A protein and the small-molecule ligand that binds it are described below.
Small molecule (SMILES): CC(=O)N[C@@H]1[C@@H](O)[C@H](O)[C@@H](CO)O[C@H]1O

Sequence of chain 1.D:
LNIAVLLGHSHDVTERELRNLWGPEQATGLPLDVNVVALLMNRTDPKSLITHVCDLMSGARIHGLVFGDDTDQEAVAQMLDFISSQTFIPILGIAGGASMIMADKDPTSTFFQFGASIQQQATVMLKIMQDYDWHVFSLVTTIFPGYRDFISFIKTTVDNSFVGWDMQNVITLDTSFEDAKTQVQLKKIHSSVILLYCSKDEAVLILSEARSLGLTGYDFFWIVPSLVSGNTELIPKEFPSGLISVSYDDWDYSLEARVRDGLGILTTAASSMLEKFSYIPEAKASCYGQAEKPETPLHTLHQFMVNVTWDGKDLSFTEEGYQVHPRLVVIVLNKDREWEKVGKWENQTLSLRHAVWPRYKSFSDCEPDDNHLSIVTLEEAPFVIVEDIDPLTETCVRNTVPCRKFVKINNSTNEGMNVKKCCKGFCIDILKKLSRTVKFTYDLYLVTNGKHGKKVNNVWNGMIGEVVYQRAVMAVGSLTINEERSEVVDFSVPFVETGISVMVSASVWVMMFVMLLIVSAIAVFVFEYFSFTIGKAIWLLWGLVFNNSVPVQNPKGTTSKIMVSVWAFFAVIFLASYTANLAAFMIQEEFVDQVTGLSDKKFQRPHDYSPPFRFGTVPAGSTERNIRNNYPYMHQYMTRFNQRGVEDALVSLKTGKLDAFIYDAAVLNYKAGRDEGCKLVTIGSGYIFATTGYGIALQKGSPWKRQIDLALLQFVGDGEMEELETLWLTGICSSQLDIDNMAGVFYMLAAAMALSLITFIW

Binding-site contacts:
Ligand atom C5 contacts residue ASN340 of chain 1.D at 3.6 Å.
Ligand atom C7 contacts residue ASN340 of chain 1.D at 4.0 Å.
Ligand atom C8 contacts residue ASN340 of chain 1.D at 4.5 Å.
Ligand atom C2 contacts residue ASN340 of chain 1.D at 2.7 Å.
Ligand atom C1 contacts residue ASN340 of chain 1.D at 1.5 Å.
Ligand atom C4 contacts residue ASN340 of chain 1.D at 4.3 Å.
Ligand atom O7 contacts residue ASN340 of chain 1.D at 4.2 Å.
Ligand atom C3 contacts residue ASN340 of chain 1.D at 3.9 Å.
Ligand atom O5 contacts residue ASN340 of chain 1.D at 2.4 Å (h-bond).
Ligand atom N2 contacts residue ASN340 of chain 1.D at 3.1 Å (h-bond).